Sequence of chain 1.A:
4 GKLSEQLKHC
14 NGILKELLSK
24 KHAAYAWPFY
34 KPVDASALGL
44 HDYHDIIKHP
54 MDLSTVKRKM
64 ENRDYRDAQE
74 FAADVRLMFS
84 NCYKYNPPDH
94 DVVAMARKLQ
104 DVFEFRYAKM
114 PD

Binding-site contacts:
Ligand atom C09 contacts residue VAL95 of chain 1.A at 4.0 Å (hydrophobic).
Ligand atom C29 contacts residue TRP30 of chain 1.A at 3.8 Å (hydrophobic).
Ligand atom C25 contacts residue VAL95 of chain 1.A at 3.8 Å (hydrophobic).
Ligand atom C01 contacts residue VAL95 of chain 1.A at 4.2 Å (hydrophobic).
Ligand atom C01 contacts residue PRO31 of chain 1.A at 3.9 Å (hydrophobic).
Ligand atom C01 contacts residue VAL36 of chain 1.A at 3.7 Å (hydrophobic).
Ligand atom C15 contacts residue LEU41 of chain 1.A at 4.3 Å (hydrophobic).
Ligand atom N07 contacts residue VAL36 of chain 1.A at 4.3 Å.
Ligand atom C05 contacts residue VAL36 of chain 1.A at 4.0 Å (hydrophobic).
Ligand atom C27 contacts residue TRP30 of chain 1.A at 3.9 Å (hydrophobic).
Ligand atom C17 contacts residue LEU41 of chain 1.A at 4.2 Å (hydrophobic).
Ligand atom C23 contacts residue VAL95 of chain 1.A at 3.7 Å (hydrophobic).
Ligand atom C25 contacts residue PRO31 of chain 1.A at 4.1 Å (hydrophobic).
Ligand atom O06 contacts residue ASN89 of chain 1.A at 3.1 Å (h-bond).
Ligand atom O18 contacts residue PRO31 of chain 1.A at 4.3 Å.
Ligand atom C22 contacts residue TRP30 of chain 1.A at 3.5 Å (hydrophobic).
Ligand atom N46 contacts residue ASP94 of chain 1.A at 4.3 Å.
Ligand atom C33 contacts residue LEU43 of chain 1.A at 4.0 Å (hydrophobic).
Ligand atom O18 contacts residue LEU41 of chain 1.A at 4.3 Å.
Ligand atom C10 contacts residue ASN89 of chain 1.A at 3.4 Å.
Ligand atom C25 contacts residue TRP30 of chain 1.A at 4.0 Å (hydrophobic).
Ligand atom C31 contacts residue TRP30 of chain 1.A at 3.4 Å (hydrophobic).
Ligand atom C05 contacts residue VAL95 of chain 1.A at 3.7 Å (hydrophobic).
Ligand atom O18 contacts residue VAL95 of chain 1.A at 4.3 Å.
Ligand atom C12 contacts residue LEU43 of chain 1.A at 3.5 Å (hydrophobic).
Ligand atom C23 contacts residue TRP30 of chain 1.A at 3.8 Å (hydrophobic).
Ligand atom C10 contacts residue LEU43 of chain 1.A at 3.8 Å (hydrophobic).
Ligand atom C19 contacts residue TRP30 of chain 1.A at 4.0 Å (hydrophobic).
Ligand atom N07 contacts residue VAL95 of chain 1.A at 3.7 Å.
Ligand atom O34 contacts residue LEU43 of chain 1.A at 3.9 Å.
Ligand atom C23 contacts residue PRO31 of chain 1.A at 3.8 Å (hydrophobic).
Ligand atom C44 contacts residue HIS93 of chain 1.A at 4.3 Å.
Ligand atom C10 contacts residue VAL95 of chain 1.A at 4.3 Å (hydrophobic).
Ligand atom C12 contacts residue ASN89 of chain 1.A at 3.3 Å.
Ligand atom O06 contacts residue VAL95 of chain 1.A at 4.0 Å.
Ligand atom C14 contacts residue LEU43 of chain 1.A at 4.0 Å (hydrophobic).
Ligand atom C05 contacts residue ASN89 of chain 1.A at 4.2 Å.
Ligand atom C01 contacts residue PHE32 of chain 1.A at 3.9 Å (hydrophobic).
Ligand atom O06 contacts residue CYS85 of chain 1.A at 3.9 Å.
Ligand atom C25 contacts residue MET98 of chain 1.A at 3.7 Å (hydrophobic).

This protein binds this small molecule.
Small molecule (SMILES): CC(=O)Nc1ccc(C(=O)NCCc2c[nH]cn2)cc1OCc1ccccc1